Sequence of chain 1.D:
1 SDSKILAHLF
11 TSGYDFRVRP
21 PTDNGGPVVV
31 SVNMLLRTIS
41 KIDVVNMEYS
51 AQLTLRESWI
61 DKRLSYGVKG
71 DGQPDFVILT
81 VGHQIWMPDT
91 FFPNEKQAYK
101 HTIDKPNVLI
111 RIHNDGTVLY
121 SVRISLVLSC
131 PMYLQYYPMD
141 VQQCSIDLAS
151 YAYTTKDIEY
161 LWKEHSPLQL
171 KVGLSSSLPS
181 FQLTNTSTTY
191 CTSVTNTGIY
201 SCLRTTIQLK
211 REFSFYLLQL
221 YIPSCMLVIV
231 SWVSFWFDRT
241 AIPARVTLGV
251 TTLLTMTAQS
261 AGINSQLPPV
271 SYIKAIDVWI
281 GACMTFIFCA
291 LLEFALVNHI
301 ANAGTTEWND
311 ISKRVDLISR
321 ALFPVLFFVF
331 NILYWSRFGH

Sequence of chain 1.C:
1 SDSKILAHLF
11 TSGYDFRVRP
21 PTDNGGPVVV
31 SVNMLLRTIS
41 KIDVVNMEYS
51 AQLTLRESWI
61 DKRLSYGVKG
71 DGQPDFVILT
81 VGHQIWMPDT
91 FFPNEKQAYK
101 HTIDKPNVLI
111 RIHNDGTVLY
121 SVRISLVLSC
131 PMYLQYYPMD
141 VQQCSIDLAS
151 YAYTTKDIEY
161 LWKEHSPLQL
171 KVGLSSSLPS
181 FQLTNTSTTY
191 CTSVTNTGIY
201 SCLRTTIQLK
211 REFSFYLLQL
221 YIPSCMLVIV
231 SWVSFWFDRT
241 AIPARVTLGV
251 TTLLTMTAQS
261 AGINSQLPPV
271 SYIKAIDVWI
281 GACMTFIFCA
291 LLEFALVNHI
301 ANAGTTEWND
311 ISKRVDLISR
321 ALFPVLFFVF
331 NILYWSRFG

The protein below binds the small molecule below.
Small molecule (SMILES): N[C@@H](CCC(=O)O)C(=O)O

Binding-site contacts:
Ligand atom O contacts residue PHE91 of chain 1.C at 3.9 Å.
Ligand atom CD contacts residue THR197 of chain 1.C at 3.3 Å.
Ligand atom CA contacts residue TYR200 of chain 1.C at 4.4 Å (hydrophobic).
Ligand atom CA contacts residue PHE91 of chain 1.C at 4.0 Å (hydrophobic).
Ligand atom C contacts residue PHE91 of chain 1.C at 4.4 Å (hydrophobic).
Ligand atom CD contacts residue SER121 of chain 1.D at 3.5 Å.
Ligand atom CG contacts residue SER121 of chain 1.D at 3.6 Å.
Ligand atom O contacts residue ARG37 of chain 1.D at 2.7 Å (salt-bridge).
Ligand atom CG contacts residue THR197 of chain 1.C at 4.3 Å.
Ligand atom C contacts residue ARG37 of chain 1.D at 3.5 Å.
Ligand atom OE1 contacts residue THR54 of chain 1.D at 3.8 Å.
Ligand atom CA contacts residue SER150 of chain 1.C at 4.3 Å.
Ligand atom OE1 contacts residue SER121 of chain 1.D at 2.6 Å (h-bond).
Ligand atom OE1 contacts residue THR197 of chain 1.C at 3.7 Å.
Ligand atom CD contacts residue ARG56 of chain 1.D at 3.2 Å.
Ligand atom OE2 contacts residue TYR200 of chain 1.C at 3.9 Å.
Ligand atom N contacts residue TYR200 of chain 1.C at 3.5 Å.
Ligand atom CA contacts residue ARG37 of chain 1.D at 4.3 Å.
Ligand atom CD contacts residue TYR200 of chain 1.C at 4.5 Å (hydrophobic).
Ligand atom OE1 contacts residue ARG56 of chain 1.D at 2.9 Å (salt-bridge).
Ligand atom OXT contacts residue THR195 of chain 1.C at 3.8 Å.
Ligand atom CG contacts residue TYR151 of chain 1.C at 3.4 Å (hydrophobic).
Ligand atom N contacts residue PHE91 of chain 1.C at 3.8 Å.
Ligand atom OE1 contacts residue TYR151 of chain 1.C at 4.3 Å.
Ligand atom CB contacts residue TYR200 of chain 1.C at 3.7 Å (hydrophobic).
Ligand atom OE2 contacts residue THR197 of chain 1.C at 2.6 Å (h-bond).
Ligand atom CD contacts residue THR54 of chain 1.D at 4.4 Å.
Ligand atom OE2 contacts residue ARG56 of chain 1.D at 2.7 Å (salt-bridge).
Ligand atom CA contacts residue TYR151 of chain 1.C at 3.7 Å (hydrophobic).
Ligand atom OE2 contacts residue THR195 of chain 1.C at 3.9 Å.
Ligand atom OXT contacts residue ARG37 of chain 1.D at 4.1 Å.
Ligand atom O contacts residue LYS171 of chain 1.D at 4.2 Å.
Ligand atom CB contacts residue TYR151 of chain 1.C at 3.0 Å (hydrophobic).
Ligand atom CB contacts residue THR197 of chain 1.C at 4.2 Å.
Ligand atom OXT contacts residue ARG56 of chain 1.D at 4.1 Å.
Ligand atom N contacts residue TYR151 of chain 1.C at 3.7 Å.
Ligand atom N contacts residue SER150 of chain 1.C at 3.1 Å (h-bond).
Ligand atom OXT contacts residue TYR200 of chain 1.C at 4.4 Å.